Binding-site contacts:
Ligand atom O0 contacts residue LEU93 of chain 1.B at 2.8 Å (h-bond).
Ligand atom C15 contacts residue ARG141 of chain 1.B at 3.5 Å.
Ligand atom N2 contacts residue GLU91 of chain 1.B at 2.9 Å (salt-bridge).
Ligand atom C12 contacts residue ALA41 of chain 1.B at 3.7 Å (hydrophobic).
Ligand atom C10 contacts residue LEU144 of chain 1.B at 3.8 Å (hydrophobic).
Ligand atom C13 contacts residue MET90 of chain 1.B at 3.8 Å (hydrophobic).
Ligand atom C13 contacts residue LEU144 of chain 1.B at 3.6 Å (hydrophobic).
Ligand atom F1 contacts residue LEU16 of chain 1.B at 3.6 Å.
Ligand atom C11 contacts residue ALA41 of chain 1.B at 3.6 Å (hydrophobic).
Ligand atom F1 contacts residue PRO94 of chain 1.B at 3.4 Å.
Ligand atom C6 contacts residue LEU16 of chain 1.B at 3.8 Å (hydrophobic).
Ligand atom C6 contacts residue GLY96 of chain 1.B at 3.6 Å.
Ligand atom C11 contacts residue GLU91 of chain 1.B at 3.7 Å.
Ligand atom C7 contacts residue LEU93 of chain 1.B at 3.4 Å (hydrophobic).
Ligand atom C16 contacts residue ASP155 of chain 1.B at 3.6 Å.
Ligand atom F1 contacts residue GLY96 of chain 1.B at 3.6 Å.
Ligand atom C0 contacts residue LEU144 of chain 1.B at 3.8 Å (hydrophobic).
Ligand atom C15 contacts residue ASN142 of chain 1.B at 3.5 Å.
Ligand atom C12 contacts residue GLU91 of chain 1.B at 3.8 Å.
Ligand atom C6 contacts residue LEU93 of chain 1.B at 3.8 Å (hydrophobic).
Ligand atom O0 contacts residue TYR92 of chain 1.B at 3.5 Å.
Ligand atom C7 contacts residue LEU16 of chain 1.B at 3.7 Å (hydrophobic).
Ligand atom N2 contacts residue LEU144 of chain 1.B at 3.9 Å.
Ligand atom N0 contacts residue VAL24 of chain 1.B at 3.7 Å.
Ligand atom C13 contacts residue GLY154 of chain 1.B at 3.9 Å.
Ligand atom N2 contacts residue ALA41 of chain 1.B at 3.2 Å.
Ligand atom C12 contacts residue MET90 of chain 1.B at 3.7 Å (hydrophobic).
Ligand atom C5 contacts residue LEU16 of chain 1.B at 3.6 Å (hydrophobic).
Ligand atom C9 contacts residue LEU144 of chain 1.B at 3.6 Å (hydrophobic).
Ligand atom O0 contacts residue GLU91 of chain 1.B at 3.6 Å.
Ligand atom C17 contacts residue LYS18 of chain 1.B at 3.6 Å.
Ligand atom O0 contacts residue ALA41 of chain 1.B at 3.8 Å.
Ligand atom F1 contacts residue LEU93 of chain 1.B at 3.5 Å.
Ligand atom C5 contacts residue GLY96 of chain 1.B at 3.7 Å.
Ligand atom C16 contacts residue VAL24 of chain 1.B at 3.8 Å (hydrophobic).
Ligand atom C4 contacts residue LEU16 of chain 1.B at 3.5 Å (hydrophobic).
Ligand atom C1 contacts residue LEU144 of chain 1.B at 3.9 Å (hydrophobic).
Ligand atom C11 contacts residue LEU93 of chain 1.B at 3.8 Å (hydrophobic).
Ligand atom C3 contacts residue LEU144 of chain 1.B at 3.9 Å (hydrophobic).
Ligand atom C12 contacts residue LEU144 of chain 1.B at 3.7 Å (hydrophobic).

The small molecule below binds the protein below.
Small molecule (SMILES): CC(C)(C)c1nc2c3ccc(F)cc3c3c(=O)[nH]ccc3c2[nH]1

Sequence of chain 1.B:
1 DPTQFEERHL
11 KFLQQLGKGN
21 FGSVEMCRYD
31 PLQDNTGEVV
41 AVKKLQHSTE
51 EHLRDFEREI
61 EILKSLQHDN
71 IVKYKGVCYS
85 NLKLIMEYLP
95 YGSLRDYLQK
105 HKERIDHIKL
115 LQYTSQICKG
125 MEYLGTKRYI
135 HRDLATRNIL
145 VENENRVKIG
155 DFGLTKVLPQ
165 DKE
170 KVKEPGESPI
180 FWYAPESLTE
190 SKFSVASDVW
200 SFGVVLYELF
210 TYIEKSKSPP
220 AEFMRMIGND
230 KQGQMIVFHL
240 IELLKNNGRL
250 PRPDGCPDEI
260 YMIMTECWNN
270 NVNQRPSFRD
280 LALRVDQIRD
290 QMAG